Sequence of chain 1.A:
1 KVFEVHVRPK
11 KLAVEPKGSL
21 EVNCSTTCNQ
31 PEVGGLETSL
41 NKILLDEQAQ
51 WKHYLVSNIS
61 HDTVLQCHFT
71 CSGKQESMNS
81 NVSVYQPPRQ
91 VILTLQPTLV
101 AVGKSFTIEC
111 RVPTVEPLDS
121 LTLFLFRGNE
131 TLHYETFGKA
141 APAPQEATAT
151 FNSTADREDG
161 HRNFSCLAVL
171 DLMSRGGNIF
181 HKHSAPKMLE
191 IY

Binding-site contacts:
Ligand atom C8 contacts residue THR150 of chain 1.A at 4.0 Å.
Ligand atom C7 contacts residue ASN152 of chain 1.A at 3.1 Å.
Ligand atom C1 contacts residue THR107 of chain 1.A at 3.8 Å.
Ligand atom C1 contacts residue ASN152 of chain 1.A at 1.4 Å.
Ligand atom O7 contacts residue ASN152 of chain 1.A at 2.7 Å (h-bond).
Ligand atom C5 contacts residue ASN152 of chain 1.A at 3.6 Å.
Ligand atom O5 contacts residue THR107 of chain 1.A at 3.8 Å.
Ligand atom C5 contacts residue THR107 of chain 1.A at 4.2 Å.
Ligand atom C3 contacts residue ASN152 of chain 1.A at 3.8 Å.
Ligand atom O5 contacts residue ASN152 of chain 1.A at 2.3 Å (h-bond).
Ligand atom C8 contacts residue ASN152 of chain 1.A at 4.4 Å.
Ligand atom N2 contacts residue ASN152 of chain 1.A at 3.0 Å (h-bond).
Ligand atom C2 contacts residue ASN152 of chain 1.A at 2.4 Å.
Ligand atom C4 contacts residue ASN152 of chain 1.A at 4.2 Å.

The small molecule below binds the protein below.
Small molecule (SMILES): CC(=O)N[C@H]1[C@H](O[C@H]2[C@H](O)[C@@H](NC(C)=O)CO[C@@H]2CO)O[C@H](CO)[C@@H](O)[C@@H]1O